Sequence of chain 1.A:
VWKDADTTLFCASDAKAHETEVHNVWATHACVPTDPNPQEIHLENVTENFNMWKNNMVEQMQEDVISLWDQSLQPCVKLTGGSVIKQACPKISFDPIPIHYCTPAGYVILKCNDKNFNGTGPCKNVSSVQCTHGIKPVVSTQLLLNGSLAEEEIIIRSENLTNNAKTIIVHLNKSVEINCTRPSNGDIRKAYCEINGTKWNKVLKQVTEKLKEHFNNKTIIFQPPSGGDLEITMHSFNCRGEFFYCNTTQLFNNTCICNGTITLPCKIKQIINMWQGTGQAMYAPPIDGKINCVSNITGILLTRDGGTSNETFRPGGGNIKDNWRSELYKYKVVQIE

Binding-site contacts:
Ligand atom O5 contacts residue THR204 of chain 1.A at 4.2 Å.
Ligand atom N2 contacts residue ASN202 of chain 1.A at 2.9 Å (h-bond).
Ligand atom C3 contacts residue ASN202 of chain 1.A at 4.0 Å.
Ligand atom O5 contacts residue LYS205 of chain 1.A at 3.4 Å (salt-bridge).
Ligand atom C5 contacts residue ASN202 of chain 1.A at 3.9 Å.
Ligand atom C5 contacts residue THR204 of chain 1.A at 4.2 Å.
Ligand atom O5 contacts residue ASN202 of chain 1.A at 2.5 Å (h-bond).
Ligand atom C1 contacts residue LYS205 of chain 1.A at 4.5 Å.
Ligand atom C2 contacts residue ASN202 of chain 1.A at 2.6 Å.
Ligand atom O6 contacts residue LYS205 of chain 1.A at 2.6 Å (salt-bridge).
Ligand atom C5 contacts residue LYS205 of chain 1.A at 3.9 Å.
Ligand atom C1 contacts residue THR204 of chain 1.A at 4.2 Å.
Ligand atom C4 contacts residue ASN202 of chain 1.A at 4.3 Å.
Ligand atom C6 contacts residue LYS205 of chain 1.A at 3.4 Å.
Ligand atom C6 contacts residue THR204 of chain 1.A at 4.3 Å.
Ligand atom C4 contacts residue LYS205 of chain 1.A at 4.1 Å.
Ligand atom C7 contacts residue ASN202 of chain 1.A at 3.5 Å.
Ligand atom O7 contacts residue ASN202 of chain 1.A at 3.9 Å.
Ligand atom C1 contacts residue ASN202 of chain 1.A at 1.9 Å.

The protein below binds the small molecule below.
Small molecule (SMILES): CC(=O)N[C@@H]1[C@@H](O)[C@H](O)[C@@H](CO)O[C@H]1O